The protein below binds the small molecule below.
Small molecule (SMILES): Nc1ncnc2c1ncn2[C@H]1C[C@H](O)[C@@H](COP(=O)(O)O)O1

Binding-site contacts:
Ligand atom N9 contacts residue PRO422 of chain 1.QA at 4.3 Å.
Ligand atom C6 contacts residue VAL200 of chain 1.QA at 4.2 Å (hydrophobic).
Ligand atom O1P contacts residue HIS419 of chain 1.QA at 4.3 Å.
Ligand atom C5 contacts residue PRO201 of chain 1.QA at 4.0 Å (hydrophobic).
Ligand atom C2 contacts residue PRO201 of chain 1.QA at 4.2 Å (hydrophobic).
Ligand atom O5' contacts residue HIS421 of chain 1.QA at 3.0 Å (h-bond).
Ligand atom C3' contacts residue PRO422 of chain 1.QA at 3.7 Å (hydrophobic).
Ligand atom C4 contacts residue PRO422 of chain 1.QA at 4.2 Å (hydrophobic).
Ligand atom N1 contacts residue VAL200 of chain 1.QA at 3.9 Å.
Ligand atom O4' contacts residue HIS421 of chain 1.QA at 4.2 Å.
Ligand atom C6 contacts residue SER423 of chain 1.QA at 4.2 Å.
Ligand atom N7 contacts residue HIS421 of chain 1.QA at 4.0 Å.
Ligand atom C2 contacts residue VAL200 of chain 1.QA at 4.4 Å (hydrophobic).
Ligand atom C5 contacts residue PRO422 of chain 1.QA at 4.0 Å (hydrophobic).
Ligand atom N7 contacts residue SER423 of chain 1.QA at 4.0 Å.
Ligand atom C6 contacts residue GLY430 of chain 1.QA at 3.9 Å.
Ligand atom N6 contacts residue PRO424 of chain 1.QA at 4.1 Å.
Ligand atom O5' contacts residue PRO422 of chain 1.QA at 3.8 Å.
Ligand atom C5' contacts residue HIS421 of chain 1.QA at 3.7 Å.
Ligand atom C4 contacts residue PRO201 of chain 1.QA at 3.9 Å (hydrophobic).
Ligand atom C2 contacts residue GLY430 of chain 1.QA at 3.6 Å.
Ligand atom N3 contacts residue PRO422 of chain 1.QA at 4.4 Å.
Ligand atom O1P contacts residue HIS421 of chain 1.QA at 4.1 Å.
Ligand atom N1 contacts residue PRO422 of chain 1.QA at 3.6 Å.
Ligand atom P contacts residue PHE420 of chain 1.QA at 4.2 Å.
Ligand atom C6 contacts residue PRO201 of chain 1.QA at 4.3 Å (hydrophobic).
Ligand atom N9 contacts residue PRO201 of chain 1.QA at 3.8 Å.
Ligand atom C6 contacts residue PRO422 of chain 1.QA at 3.4 Å (hydrophobic).
Ligand atom P contacts residue HIS421 of chain 1.QA at 3.6 Å.
Ligand atom C1' contacts residue PRO201 of chain 1.QA at 4.3 Å (hydrophobic).
Ligand atom C8 contacts residue HIS421 of chain 1.QA at 3.8 Å.
Ligand atom N6 contacts residue PRO422 of chain 1.QA at 3.2 Å (h-bond).
Ligand atom N7 contacts residue PRO201 of chain 1.QA at 4.1 Å.
Ligand atom N6 contacts residue SER423 of chain 1.QA at 3.5 Å.
Ligand atom C8 contacts residue PRO201 of chain 1.QA at 3.9 Å (hydrophobic).
Ligand atom N1 contacts residue GLY430 of chain 1.QA at 2.9 Å (h-bond).
Ligand atom N6 contacts residue GLY430 of chain 1.QA at 3.0 Å (h-bond).
Ligand atom N3 contacts residue PRO201 of chain 1.QA at 4.0 Å.
Ligand atom N6 contacts residue PHE429 of chain 1.QA at 4.1 Å.
Ligand atom O5' contacts residue PHE420 of chain 1.QA at 4.2 Å.

Sequence of chain 1.QA:
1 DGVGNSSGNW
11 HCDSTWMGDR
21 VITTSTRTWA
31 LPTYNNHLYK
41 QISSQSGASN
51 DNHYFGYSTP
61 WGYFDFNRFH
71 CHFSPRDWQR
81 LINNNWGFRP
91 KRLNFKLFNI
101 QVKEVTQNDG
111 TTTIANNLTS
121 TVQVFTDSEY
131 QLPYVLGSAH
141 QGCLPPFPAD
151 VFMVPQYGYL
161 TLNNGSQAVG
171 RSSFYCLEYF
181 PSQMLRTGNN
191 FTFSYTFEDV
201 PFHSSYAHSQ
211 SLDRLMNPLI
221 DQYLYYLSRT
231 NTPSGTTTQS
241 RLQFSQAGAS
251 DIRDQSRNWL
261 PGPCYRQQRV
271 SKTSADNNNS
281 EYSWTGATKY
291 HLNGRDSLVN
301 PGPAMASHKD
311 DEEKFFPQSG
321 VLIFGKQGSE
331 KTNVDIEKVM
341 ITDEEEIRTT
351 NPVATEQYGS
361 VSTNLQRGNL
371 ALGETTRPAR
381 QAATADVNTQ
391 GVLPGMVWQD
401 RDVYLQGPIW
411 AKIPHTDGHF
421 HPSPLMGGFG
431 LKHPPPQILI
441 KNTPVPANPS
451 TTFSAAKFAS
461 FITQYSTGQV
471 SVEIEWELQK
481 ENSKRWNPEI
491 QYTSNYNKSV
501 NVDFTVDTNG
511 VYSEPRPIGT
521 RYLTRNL